Binding-site contacts:
Ligand atom C11 contacts residue PHE254 of chain 1.H at 3.7 Å (hydrophobic).
Ligand atom C13 contacts residue ARG127 of chain 1.H at 3.7 Å.
Ligand atom N2 contacts residue ARG127 of chain 1.H at 3.6 Å.
Ligand atom N1 contacts residue HEC1 of chain 1.IA at 3.3 Å.
Ligand atom C17 contacts residue VAL298 of chain 1.H at 3.9 Å (hydrophobic).
Ligand atom C2 contacts residue HEC1 of chain 1.IA at 3.5 Å.
Ligand atom N2 contacts residue HEC1 of chain 1.IA at 3.2 Å.
Ligand atom C12 contacts residue THR126 of chain 1.H at 3.7 Å.
Ligand atom C24 contacts residue LEU111 of chain 1.H at 3.8 Å (hydrophobic).
Ligand atom C26 contacts residue ASP106 of chain 1.H at 3.9 Å.
Ligand atom C19 contacts residue MET299 of chain 1.H at 3.8 Å (hydrophobic).
Ligand atom C14 contacts residue ARG127 of chain 1.H at 3.9 Å.
Ligand atom C4 contacts residue HEC1 of chain 1.IA at 3.6 Å.
Ligand atom N6 contacts residue HEC1 of chain 1.IA at 2.6 Å (h-bond).
Ligand atom C22 contacts residue VAL298 of chain 1.H at 3.5 Å (hydrophobic).
Ligand atom C12 contacts residue PHE254 of chain 1.H at 3.8 Å (hydrophobic).
Ligand atom N3 contacts residue GLU130 of chain 1.H at 3.8 Å.
Ligand atom N4 contacts residue HEC1 of chain 1.IA at 3.7 Å.
Ligand atom C17 contacts residue PRO108 of chain 1.H at 3.9 Å (hydrophobic).
Ligand atom C12 contacts residue ARG127 of chain 1.H at 3.6 Å.
Ligand atom C3 contacts residue ARG127 of chain 1.H at 3.4 Å.
Ligand atom N4 contacts residue GLU130 of chain 1.H at 3.6 Å.
Ligand atom C11 contacts residue ARG127 of chain 1.H at 3.8 Å.
Ligand atom N6 contacts residue PHE99 of chain 1.G at 3.8 Å.
Ligand atom C1 contacts residue HEC1 of chain 1.IA at 3.9 Å.
Ligand atom C23 contacts residue LEU111 of chain 1.H at 3.6 Å (hydrophobic).
Ligand atom C25 contacts residue ASP106 of chain 1.H at 3.7 Å.
Ligand atom N2 contacts residue HIS95 of chain 1.G at 3.6 Å.
Ligand atom C4 contacts residue ARG127 of chain 1.H at 3.6 Å.
Ligand atom C23 contacts residue VAL298 of chain 1.H at 3.5 Å (hydrophobic).
Ligand atom C9 contacts residue PHE295 of chain 1.H at 3.8 Å (hydrophobic).
Ligand atom C13 contacts residue THR126 of chain 1.H at 3.4 Å.
Ligand atom C21 contacts residue PRO108 of chain 1.H at 3.8 Å (hydrophobic).
Ligand atom C19 contacts residue GLU4 of chain 1.H at 3.6 Å.
Ligand atom C3 contacts residue HEC1 of chain 1.IA at 3.3 Å.
Ligand atom N3 contacts residue GLN91 of chain 1.G at 3.8 Å.
Ligand atom C26 contacts residue PRO108 of chain 1.H at 3.7 Å (hydrophobic).
Ligand atom N3 contacts residue HEC1 of chain 1.IA at 3.2 Å.
Ligand atom C16 contacts residue PHE254 of chain 1.H at 3.5 Å (hydrophobic).
Ligand atom N1 contacts residue ARG127 of chain 1.H at 3.2 Å (salt-bridge).

Sequence of chain 1.G:
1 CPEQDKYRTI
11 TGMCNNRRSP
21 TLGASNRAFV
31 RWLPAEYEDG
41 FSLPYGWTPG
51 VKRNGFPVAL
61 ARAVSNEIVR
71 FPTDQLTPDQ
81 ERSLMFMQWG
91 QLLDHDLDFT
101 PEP

Sequence of chain 1.H:
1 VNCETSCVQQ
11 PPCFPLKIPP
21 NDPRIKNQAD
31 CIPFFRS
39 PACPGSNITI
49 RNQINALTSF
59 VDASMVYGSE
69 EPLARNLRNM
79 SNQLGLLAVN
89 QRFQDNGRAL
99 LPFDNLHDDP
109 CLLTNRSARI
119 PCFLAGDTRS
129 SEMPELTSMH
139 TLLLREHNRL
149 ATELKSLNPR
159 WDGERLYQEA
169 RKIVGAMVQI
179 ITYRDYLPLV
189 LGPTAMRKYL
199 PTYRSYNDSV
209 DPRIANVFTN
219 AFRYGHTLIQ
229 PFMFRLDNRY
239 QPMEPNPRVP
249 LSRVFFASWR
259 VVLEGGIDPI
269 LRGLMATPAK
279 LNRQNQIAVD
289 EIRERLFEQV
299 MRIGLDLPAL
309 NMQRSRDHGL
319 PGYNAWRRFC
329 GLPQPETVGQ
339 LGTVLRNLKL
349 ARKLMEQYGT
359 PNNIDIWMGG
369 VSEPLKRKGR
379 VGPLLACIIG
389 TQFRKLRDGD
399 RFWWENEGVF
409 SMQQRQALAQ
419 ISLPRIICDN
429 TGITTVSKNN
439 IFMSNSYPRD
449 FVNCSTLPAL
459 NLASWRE

This protein binds this small molecule.
Small molecule (SMILES): Nc1cc([C@H](CCNC2CCC(c3ccccc3)CC2)c2ccccc2)c2nn[nH]c2n1